Sequence of chain 2.A:
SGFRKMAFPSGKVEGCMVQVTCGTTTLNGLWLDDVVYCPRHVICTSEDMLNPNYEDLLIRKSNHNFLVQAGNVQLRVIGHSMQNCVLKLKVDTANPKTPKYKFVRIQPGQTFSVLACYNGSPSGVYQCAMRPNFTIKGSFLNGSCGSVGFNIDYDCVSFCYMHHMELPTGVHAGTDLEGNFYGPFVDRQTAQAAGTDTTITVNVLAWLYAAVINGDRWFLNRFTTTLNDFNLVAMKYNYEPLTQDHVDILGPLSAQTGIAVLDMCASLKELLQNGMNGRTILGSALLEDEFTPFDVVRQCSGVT

Sequence of chain 1.A:
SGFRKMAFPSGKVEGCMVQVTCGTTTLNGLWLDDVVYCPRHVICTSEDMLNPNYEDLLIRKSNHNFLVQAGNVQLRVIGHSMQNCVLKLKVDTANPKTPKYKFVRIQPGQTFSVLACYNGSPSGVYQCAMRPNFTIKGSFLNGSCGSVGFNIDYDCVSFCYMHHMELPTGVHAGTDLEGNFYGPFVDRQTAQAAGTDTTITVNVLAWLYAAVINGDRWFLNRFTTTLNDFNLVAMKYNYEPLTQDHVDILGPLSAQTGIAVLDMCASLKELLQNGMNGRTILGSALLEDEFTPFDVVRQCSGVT

Binding-site contacts:
Ligand atom C7 contacts residue MET165 of chain 2.A at 3.3 Å (hydrophobic).
Ligand atom C12 contacts residue PHE140 of chain 2.A at 3.2 Å (hydrophobic).
Ligand atom N1 contacts residue GLU166 of chain 2.A at 3.8 Å.
Ligand atom C13 contacts residue GLU166 of chain 2.A at 3.9 Å.
Ligand atom C13 contacts residue LEU141 of chain 2.A at 3.5 Å (hydrophobic).
Ligand atom C8 contacts residue ASP187 of chain 2.A at 3.0 Å.
Ligand atom N contacts residue CYS145 of chain 2.A at 3.4 Å (h-bond).
Ligand atom C8 contacts residue MET165 of chain 2.A at 3.3 Å (hydrophobic).
Ligand atom C9 contacts residue HIS164 of chain 2.A at 3.3 Å.
Ligand atom C11 contacts residue HIS163 of chain 2.A at 3.2 Å.
Ligand atom N1 contacts residue SER144 of chain 2.A at 3.5 Å (h-bond).
Ligand atom C12 contacts residue LEU141 of chain 2.A at 3.6 Å (hydrophobic).
Ligand atom O contacts residue GLU166 of chain 2.A at 3.4 Å (salt-bridge).
Ligand atom C4 contacts residue GLN189 of chain 2.A at 3.9 Å.
Ligand atom C6 contacts residue MET165 of chain 2.A at 3.7 Å (hydrophobic).
Ligand atom N1 contacts residue PHE140 of chain 2.A at 3.5 Å.
Ligand atom C11 contacts residue SER144 of chain 2.A at 3.9 Å.
Ligand atom C14 contacts residue LEU141 of chain 2.A at 3.5 Å (hydrophobic).
Ligand atom C16 contacts residue ASN142 of chain 2.A at 3.7 Å.
Ligand atom C11 contacts residue GLU166 of chain 2.A at 3.9 Å.
Ligand atom C4 contacts residue MET49 of chain 2.A at 3.6 Å (hydrophobic).
Ligand atom C6 contacts residue HIS164 of chain 2.A at 3.9 Å.
Ligand atom C14 contacts residue ASN142 of chain 2.A at 3.5 Å.
Ligand atom C9 contacts residue HIS41 of chain 2.A at 3.7 Å.
Ligand atom C7 contacts residue HIS41 of chain 2.A at 3.9 Å.
Ligand atom C17 contacts residue ASN142 of chain 2.A at 3.7 Å.
Ligand atom C12 contacts residue GLU166 of chain 2.A at 3.7 Å.
Ligand atom C14 contacts residue GLU166 of chain 2.A at 3.6 Å.
Ligand atom C13 contacts residue ASN142 of chain 2.A at 3.7 Å.
Ligand atom C13 contacts residue PHE140 of chain 2.A at 3.8 Å (hydrophobic).
Ligand atom C11 contacts residue CYS145 of chain 2.A at 3.8 Å (hydrophobic).
Ligand atom O contacts residue MET165 of chain 2.A at 3.8 Å.
Ligand atom C7 contacts residue ASP187 of chain 2.A at 3.7 Å.
Ligand atom C8 contacts residue HIS164 of chain 2.A at 3.8 Å.
Ligand atom N1 contacts residue HIS163 of chain 2.A at 2.9 Å (h-bond).
Ligand atom C5 contacts residue MET49 of chain 2.A at 3.4 Å (hydrophobic).
Ligand atom C15 contacts residue ASN142 of chain 2.A at 3.6 Å.
Ligand atom C18 contacts residue ASN142 of chain 2.A at 3.9 Å.
Ligand atom C14 contacts residue PHE140 of chain 2.A at 3.6 Å (hydrophobic).
Ligand atom C7 contacts residue HIS164 of chain 2.A at 3.6 Å.

This protein binds this small molecule.
Small molecule (SMILES): C#Cc1cccc(CC(=O)Nc2cncc3ccccc23)c1